Sequence of chain 1.B:
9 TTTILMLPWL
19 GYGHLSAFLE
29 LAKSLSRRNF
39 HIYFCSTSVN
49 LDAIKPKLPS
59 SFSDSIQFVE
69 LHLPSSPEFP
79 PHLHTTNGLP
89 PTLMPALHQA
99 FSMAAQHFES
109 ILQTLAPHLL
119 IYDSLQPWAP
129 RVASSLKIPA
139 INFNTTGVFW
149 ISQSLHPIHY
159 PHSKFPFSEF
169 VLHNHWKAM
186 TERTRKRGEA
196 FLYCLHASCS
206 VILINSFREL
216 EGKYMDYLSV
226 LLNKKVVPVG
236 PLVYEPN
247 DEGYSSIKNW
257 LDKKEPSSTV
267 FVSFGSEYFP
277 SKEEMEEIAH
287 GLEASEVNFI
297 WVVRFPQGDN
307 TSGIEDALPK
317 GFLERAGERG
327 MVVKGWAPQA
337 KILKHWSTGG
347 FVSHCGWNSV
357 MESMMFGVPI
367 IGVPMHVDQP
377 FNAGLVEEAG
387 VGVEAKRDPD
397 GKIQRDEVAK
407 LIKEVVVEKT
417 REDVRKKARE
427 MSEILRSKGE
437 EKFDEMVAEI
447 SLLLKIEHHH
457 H

Binding-site contacts:
Ligand atom OH contacts residue ILE156 of chain 1.B at 3.7 Å.
Ligand atom C18 contacts residue M0O1 of chain 1.I at 3.8 Å.
Ligand atom C5 contacts residue M0O1 of chain 1.I at 3.7 Å.
Ligand atom C1 contacts residue GLU194 of chain 1.B at 3.4 Å.
Ligand atom C11 contacts residue M0O1 of chain 1.I at 3.4 Å.
Ligand atom C3 contacts residue M0O1 of chain 1.I at 3.6 Å.
Ligand atom C16 contacts residue M0O1 of chain 1.I at 4.2 Å.
Ligand atom O4 contacts residue M0O1 of chain 1.I at 3.7 Å.
Ligand atom C18 contacts residue ILE156 of chain 1.B at 4.0 Å (hydrophobic).
Ligand atom C18 contacts residue HIS157 of chain 1.B at 3.9 Å.
Ligand atom C3 contacts residue GLU194 of chain 1.B at 3.9 Å.
Ligand atom C15 contacts residue M0O1 of chain 1.I at 3.6 Å.
Ligand atom OH contacts residue M0O1 of chain 1.I at 2.9 Å (h-bond).
Ligand atom C13 contacts residue M0O1 of chain 1.I at 4.0 Å.
Ligand atom O2 contacts residue M0O1 of chain 1.I at 2.8 Å (h-bond).
Ligand atom C9 contacts residue M0O1 of chain 1.I at 3.7 Å.
Ligand atom C2 contacts residue GLU194 of chain 1.B at 3.9 Å.
Ligand atom O5 contacts residue M0O1 of chain 1.I at 3.1 Å (h-bond).
Ligand atom C2 contacts residue M0O1 of chain 1.I at 3.2 Å.
Ligand atom C10 contacts residue M0O1 of chain 1.I at 3.8 Å.
Ligand atom O7 contacts residue M0O1 of chain 1.I at 4.1 Å.
Ligand atom C1 contacts residue ARG190 of chain 1.B at 4.4 Å.

A protein and the small-molecule ligand that binds it are described below.
Small molecule (SMILES): C[C@H](CO)OC[C@@H](C)OC[C@@H](C)OC[C@@H](C)OC[C@@H](C)OC[C@H](C)OC[C@@H](C)O